Sequence of chain 1.A:
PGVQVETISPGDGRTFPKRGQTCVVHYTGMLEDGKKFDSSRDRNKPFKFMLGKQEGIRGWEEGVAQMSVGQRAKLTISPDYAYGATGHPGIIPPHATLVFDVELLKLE

Binding-site contacts:
Ligand atom O27 contacts residue GLN55 of chain 1.A at 3.4 Å.
Ligand atom C02 contacts residue TYR84 of chain 1.A at 3.8 Å (hydrophobic).
Ligand atom C50 contacts residue TYR84 of chain 1.A at 3.7 Å (hydrophobic).
Ligand atom O59 contacts residue ASP39 of chain 1.A at 2.7 Å (salt-bridge).
Ligand atom C58 contacts residue ASP39 of chain 1.A at 3.5 Å.
Ligand atom C52 contacts residue PHE48 of chain 1.A at 3.8 Å (hydrophobic).
Ligand atom C49 contacts residue TYR84 of chain 1.A at 3.5 Å (hydrophobic).
Ligand atom C51 contacts residue TRP61 of chain 1.A at 3.4 Å (hydrophobic).
Ligand atom O48 contacts residue TYR84 of chain 1.A at 3.5 Å (h-bond).
Ligand atom O65 contacts residue PHE48 of chain 1.A at 3.5 Å.
Ligand atom C26 contacts residue GLU56 of chain 1.A at 3.6 Å.
Ligand atom C67 contacts residue TRP61 of chain 1.A at 3.3 Å (hydrophobic).
Ligand atom C36 contacts residue TYR84 of chain 1.A at 3.6 Å (hydrophobic).
Ligand atom C53 contacts residue PHE48 of chain 1.A at 3.8 Å (hydrophobic).
Ligand atom O62 contacts residue TYR84 of chain 1.A at 2.7 Å (h-bond).
Ligand atom C41 contacts residue GLU56 of chain 1.A at 3.7 Å.
Ligand atom C45 contacts residue ALA83 of chain 1.A at 3.8 Å (hydrophobic).
Ligand atom C47 contacts residue TYR84 of chain 1.A at 3.3 Å (hydrophobic).
Ligand atom O60 contacts residue ASP39 of chain 1.A at 3.4 Å (salt-bridge).
Ligand atom C66 contacts residue GLU56 of chain 1.A at 3.6 Å.
Ligand atom C45 contacts residue TYR84 of chain 1.A at 3.6 Å (hydrophobic).
Ligand atom C52 contacts residue TRP61 of chain 1.A at 3.5 Å (hydrophobic).
Ligand atom O27 contacts residue GLU56 of chain 1.A at 2.8 Å (salt-bridge).
Ligand atom O61 contacts residue ASP39 of chain 1.A at 3.2 Å (salt-bridge).
Ligand atom C57 contacts residue ASP39 of chain 1.A at 3.8 Å.
Ligand atom C66 contacts residue GLY57 of chain 1.A at 3.8 Å.
Ligand atom C21 contacts residue GLN55 of chain 1.A at 3.6 Å.
Ligand atom C56 contacts residue TYR84 of chain 1.A at 3.4 Å (hydrophobic).
Ligand atom O61 contacts residue TYR28 of chain 1.A at 3.7 Å.
Ligand atom C32 contacts residue PHE48 of chain 1.A at 3.9 Å (hydrophobic).
Ligand atom O63 contacts residue GLY57 of chain 1.A at 3.3 Å.
Ligand atom C53 contacts residue TYR28 of chain 1.A at 3.8 Å (hydrophobic).
Ligand atom O61 contacts residue PHE101 of chain 1.A at 3.7 Å.
Ligand atom O61 contacts residue PHE38 of chain 1.A at 3.3 Å.
Ligand atom O63 contacts residue ILE58 of chain 1.A at 2.9 Å (h-bond).
Ligand atom O62 contacts residue PHE101 of chain 1.A at 3.7 Å.
Ligand atom O68 contacts residue GLN55 of chain 1.A at 3.7 Å.
Ligand atom C67 contacts residue PHE50 of chain 1.A at 3.5 Å (hydrophobic).
Ligand atom C66 contacts residue GLN55 of chain 1.A at 3.3 Å.
Ligand atom C57 contacts residue PHE38 of chain 1.A at 3.8 Å (hydrophobic).

This small molecule binds to this protein.
Small molecule (SMILES): CCO/N=C1/C[C@@H]([C@H](C)C[C@@H]2CC[C@@H](O)[C@H](OC)C2)OC(=O)[C@@H]2CCCCN2C(=O)C(=O)[C@]2(O)O[C@@H](CC[C@H]2C)C[C@H](OC)/C(C)=C/C=C/C=C/[C@@H](C)C[C@@H](C)C(=O)[C@H](OC)[C@H](O)/C(C)=C/[C@H]1C